Binding-site contacts:
Ligand atom OAC contacts residue TRP84 of chain 1.P at 4.0 Å.
Ligand atom OE1 contacts residue HIS62 of chain 1.P at 4.0 Å.
Ligand atom C contacts residue HIS62 of chain 1.P at 3.6 Å.
Ligand atom OE1 contacts residue PHE86 of chain 1.P at 3.3 Å.
Ligand atom CD contacts residue TRP70 of chain 1.P at 3.7 Å (hydrophobic).
Ligand atom CA contacts residue TRP70 of chain 1.P at 4.1 Å (hydrophobic).
Ligand atom NE2 contacts residue SER63 of chain 1.P at 4.2 Å.
Ligand atom CG contacts residue TRP84 of chain 1.P at 3.6 Å (hydrophobic).
Ligand atom CB contacts residue TRP84 of chain 1.P at 3.3 Å (hydrophobic).
Ligand atom CG contacts residue TRP70 of chain 1.P at 3.5 Å (hydrophobic).
Ligand atom CB contacts residue TRP64 of chain 1.P at 3.8 Å (hydrophobic).
Ligand atom C contacts residue TRP64 of chain 1.P at 3.3 Å (hydrophobic).
Ligand atom CA contacts residue TRP64 of chain 1.P at 4.1 Å (hydrophobic).
Ligand atom CD contacts residue PHE86 of chain 1.P at 4.2 Å (hydrophobic).
Ligand atom CB contacts residue TRP70 of chain 1.P at 4.4 Å (hydrophobic).
Ligand atom OE1 contacts residue TRP64 of chain 1.P at 3.1 Å (h-bond).
Ligand atom NE2 contacts residue TRP64 of chain 1.P at 3.0 Å (h-bond).
Ligand atom CG contacts residue PHE86 of chain 1.P at 4.3 Å (hydrophobic).
Ligand atom OAD contacts residue TRP70 of chain 1.P at 3.7 Å.
Ligand atom NE2 contacts residue TRP70 of chain 1.P at 4.2 Å.
Ligand atom CD contacts residue SER63 of chain 1.P at 4.3 Å.
Ligand atom CAO contacts residue TRP70 of chain 1.P at 4.3 Å (hydrophobic).
Ligand atom OAC contacts residue TRP64 of chain 1.P at 4.1 Å.
Ligand atom CG contacts residue TRP64 of chain 1.P at 4.2 Å (hydrophobic).
Ligand atom CD contacts residue TRP64 of chain 1.P at 3.4 Å (hydrophobic).
Ligand atom OE1 contacts residue TRP70 of chain 1.P at 3.6 Å.
Ligand atom CD contacts residue HIS62 of chain 1.P at 3.9 Å.
Ligand atom OAD contacts residue VAL61 of chain 1.P at 3.8 Å.
Ligand atom NE2 contacts residue HIS62 of chain 1.P at 2.9 Å (h-bond).
Ligand atom OE1 contacts residue SER63 of chain 1.P at 3.7 Å.
Ligand atom OAD contacts residue HIS62 of chain 1.P at 3.9 Å.
Ligand atom O contacts residue HIS62 of chain 1.P at 3.4 Å (h-bond).
Ligand atom O contacts residue TRP64 of chain 1.P at 3.2 Å (h-bond).

The protein below binds the small molecule below.
Small molecule (SMILES): O=C1CC[C@@H](N2C(=O)c3ccccc3C2=O)C(=O)N1

Sequence of chain 1.P:
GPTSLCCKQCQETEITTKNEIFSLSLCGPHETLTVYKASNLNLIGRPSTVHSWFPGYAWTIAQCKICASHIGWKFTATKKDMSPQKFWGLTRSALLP